A small-molecule ligand and the protein it binds are described below.
Small molecule (SMILES): CC[C@H](C)[C@H](NC(=O)[C@H](COP(=O)(O)O)NC(=O)CNC(=O)[C@H](C)N)C(=O)N1CCC[C@H]1C(=O)NCC(=O)N[C@@H](C)C(=O)N[C@@H](C)C(=O)N[C@H](C=O)CO

Sequence of chain 1.A:
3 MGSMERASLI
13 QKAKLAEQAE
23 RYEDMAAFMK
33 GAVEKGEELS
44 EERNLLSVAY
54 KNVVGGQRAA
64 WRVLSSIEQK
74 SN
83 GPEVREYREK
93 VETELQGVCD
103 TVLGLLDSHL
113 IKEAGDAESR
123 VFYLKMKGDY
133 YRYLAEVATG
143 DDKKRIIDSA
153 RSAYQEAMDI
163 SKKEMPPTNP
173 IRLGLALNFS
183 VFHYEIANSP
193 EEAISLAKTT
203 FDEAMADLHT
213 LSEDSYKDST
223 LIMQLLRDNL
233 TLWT

Binding-site contacts:
Ligand atom N contacts residue ASN231 of chain 1.A at 2.9 Å (h-bond).
Ligand atom CA contacts residue ASN180 of chain 1.A at 3.4 Å.
Ligand atom O contacts residue VAL183 of chain 1.A at 3.5 Å.
Ligand atom C contacts residue LEU179 of chain 1.A at 3.8 Å (hydrophobic).
Ligand atom O2P contacts residue ARG61 of chain 1.A at 2.8 Å (salt-bridge).
Ligand atom P contacts residue ARG61 of chain 1.A at 3.6 Å.
Ligand atom C contacts residue ASN231 of chain 1.A at 3.7 Å.
Ligand atom C contacts residue ASN180 of chain 1.A at 3.6 Å.
Ligand atom O3P contacts residue ARG134 of chain 1.A at 2.8 Å (salt-bridge).
Ligand atom O contacts residue LYS54 of chain 1.A at 3.7 Å.
Ligand atom O contacts residue GLU19 of chain 1.A at 3.1 Å (salt-bridge).
Ligand atom N contacts residue ASN180 of chain 1.A at 2.9 Å (h-bond).
Ligand atom P contacts residue TYR135 of chain 1.A at 3.7 Å.
Ligand atom O3P contacts residue TYR135 of chain 1.A at 2.5 Å (h-bond).
Ligand atom O1P contacts residue ARG61 of chain 1.A at 2.9 Å (salt-bridge).
Ligand atom C contacts residue ASN55 of chain 1.A at 3.6 Å.
Ligand atom O contacts residue VAL51 of chain 1.A at 3.6 Å.
Ligand atom O1P contacts residue ARG134 of chain 1.A at 2.9 Å (salt-bridge).
Ligand atom CB contacts residue TRP235 of chain 1.A at 3.6 Å (hydrophobic).
Ligand atom N contacts residue GLU19 of chain 1.A at 2.7 Å (salt-bridge).
Ligand atom O contacts residue ASN55 of chain 1.A at 3.0 Å (h-bond).
Ligand atom O contacts residue VAL51 of chain 1.A at 3.6 Å.
Ligand atom CB contacts residue GLU187 of chain 1.A at 3.2 Å.
Ligand atom CG1 contacts residue V3W1 of chain 1.D at 3.8 Å.
Ligand atom C contacts residue GLU19 of chain 1.A at 2.9 Å.
Ligand atom O contacts residue GLU187 of chain 1.A at 3.4 Å (salt-bridge).
Ligand atom CB contacts residue VAL51 of chain 1.A at 3.5 Å (hydrophobic).
Ligand atom N contacts residue LEU234 of chain 1.A at 3.3 Å.
Ligand atom CA contacts residue GLU19 of chain 1.A at 3.3 Å.
Ligand atom N contacts residue LEU179 of chain 1.A at 3.6 Å.
Ligand atom CA contacts residue ASN231 of chain 1.A at 3.6 Å.
Ligand atom CA contacts residue ASN55 of chain 1.A at 3.5 Å.
Ligand atom C contacts residue GLU19 of chain 1.A at 3.7 Å.
Ligand atom OG contacts residue ASN47 of chain 1.A at 3.5 Å.
Ligand atom CD contacts residue LEU227 of chain 1.A at 3.7 Å (hydrophobic).
Ligand atom CB contacts residue ASN180 of chain 1.A at 3.3 Å.
Ligand atom CG1 contacts residue LYS127 of chain 1.A at 3.8 Å.
Ligand atom O contacts residue ASN231 of chain 1.A at 2.9 Å (h-bond).
Ligand atom CG1 contacts residue GLY176 of chain 1.A at 3.7 Å.
Ligand atom O contacts residue LEU48 of chain 1.A at 3.7 Å.